The small molecule below binds the protein below.
Small molecule (SMILES): CC(=O)N[C@@H]1[C@@H](O)[C@H](O)[C@@H](CO)O[C@H]1O

Sequence of chain 1.B:
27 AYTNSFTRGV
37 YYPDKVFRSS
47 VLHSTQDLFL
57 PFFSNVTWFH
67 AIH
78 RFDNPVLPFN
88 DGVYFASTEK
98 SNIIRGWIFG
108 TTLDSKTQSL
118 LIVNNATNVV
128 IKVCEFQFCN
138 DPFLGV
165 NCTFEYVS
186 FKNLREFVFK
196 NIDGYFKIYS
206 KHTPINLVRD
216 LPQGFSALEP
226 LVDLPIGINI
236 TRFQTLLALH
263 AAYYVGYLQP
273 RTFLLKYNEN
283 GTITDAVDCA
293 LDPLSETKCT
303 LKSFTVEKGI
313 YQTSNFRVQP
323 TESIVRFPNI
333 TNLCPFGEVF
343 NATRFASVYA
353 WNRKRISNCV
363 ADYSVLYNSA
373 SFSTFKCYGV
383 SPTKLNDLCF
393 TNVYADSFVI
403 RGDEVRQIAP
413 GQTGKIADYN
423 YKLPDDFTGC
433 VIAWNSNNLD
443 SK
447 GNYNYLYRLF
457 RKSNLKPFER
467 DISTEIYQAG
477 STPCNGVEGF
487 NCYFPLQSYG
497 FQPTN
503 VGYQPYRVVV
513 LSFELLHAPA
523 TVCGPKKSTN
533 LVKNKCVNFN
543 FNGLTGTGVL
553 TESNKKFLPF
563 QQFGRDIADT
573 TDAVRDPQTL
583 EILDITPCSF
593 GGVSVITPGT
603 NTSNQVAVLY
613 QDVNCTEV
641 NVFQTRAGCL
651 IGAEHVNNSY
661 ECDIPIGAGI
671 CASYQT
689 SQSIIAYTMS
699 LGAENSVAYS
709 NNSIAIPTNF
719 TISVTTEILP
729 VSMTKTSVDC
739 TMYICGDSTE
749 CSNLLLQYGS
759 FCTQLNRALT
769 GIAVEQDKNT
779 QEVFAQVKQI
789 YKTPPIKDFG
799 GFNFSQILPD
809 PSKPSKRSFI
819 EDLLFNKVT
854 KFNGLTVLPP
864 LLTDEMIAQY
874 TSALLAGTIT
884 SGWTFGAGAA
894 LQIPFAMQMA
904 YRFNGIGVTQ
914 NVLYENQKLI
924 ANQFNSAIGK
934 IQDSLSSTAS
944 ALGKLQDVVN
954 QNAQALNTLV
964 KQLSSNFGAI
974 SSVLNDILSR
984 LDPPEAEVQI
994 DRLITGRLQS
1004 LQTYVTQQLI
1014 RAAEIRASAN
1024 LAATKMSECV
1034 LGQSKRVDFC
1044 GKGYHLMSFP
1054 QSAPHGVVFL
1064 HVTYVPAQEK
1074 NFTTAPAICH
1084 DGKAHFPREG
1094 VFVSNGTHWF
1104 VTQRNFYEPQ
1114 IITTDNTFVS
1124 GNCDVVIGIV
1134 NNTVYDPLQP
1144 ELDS

Binding-site contacts:
Ligand atom N2 contacts residue ASN122 of chain 1.B at 3.0 Å (h-bond).
Ligand atom C6 contacts residue LYS129 of chain 1.B at 3.5 Å.
Ligand atom O5 contacts residue VAL127 of chain 1.B at 3.8 Å.
Ligand atom C8 contacts residue ASN122 of chain 1.B at 3.7 Å.
Ligand atom O6 contacts residue VAL127 of chain 1.B at 4.4 Å.
Ligand atom C5 contacts residue VAL127 of chain 1.B at 3.6 Å (hydrophobic).
Ligand atom C7 contacts residue ASN125 of chain 1.B at 3.6 Å.
Ligand atom C8 contacts residue ASN125 of chain 1.B at 3.3 Å.
Ligand atom C5 contacts residue ASN122 of chain 1.B at 3.6 Å.
Ligand atom C1 contacts residue VAL127 of chain 1.B at 4.0 Å (hydrophobic).
Ligand atom O4 contacts residue LYS129 of chain 1.B at 4.1 Å.
Ligand atom C1 contacts residue ASN122 of chain 1.B at 1.5 Å.
Ligand atom O7 contacts residue ASN125 of chain 1.B at 3.1 Å (h-bond).
Ligand atom O7 contacts residue ASN122 of chain 1.B at 3.7 Å.
Ligand atom C7 contacts residue ASN122 of chain 1.B at 3.3 Å.
Ligand atom C6 contacts residue VAL127 of chain 1.B at 3.5 Å (hydrophobic).
Ligand atom C4 contacts residue ASN122 of chain 1.B at 4.1 Å.
Ligand atom O6 contacts residue LYS129 of chain 1.B at 2.5 Å (salt-bridge).
Ligand atom C2 contacts residue ASN122 of chain 1.B at 2.5 Å.
Ligand atom C3 contacts residue ASN122 of chain 1.B at 3.8 Å.
Ligand atom C8 contacts residue ALA123 of chain 1.B at 4.5 Å (hydrophobic).
Ligand atom O5 contacts residue ASN122 of chain 1.B at 2.3 Å (h-bond).